This protein binds this small molecule.
Small molecule (SMILES): CC(C)c1ccc(O)cc1

Sequence of chain 1.A:
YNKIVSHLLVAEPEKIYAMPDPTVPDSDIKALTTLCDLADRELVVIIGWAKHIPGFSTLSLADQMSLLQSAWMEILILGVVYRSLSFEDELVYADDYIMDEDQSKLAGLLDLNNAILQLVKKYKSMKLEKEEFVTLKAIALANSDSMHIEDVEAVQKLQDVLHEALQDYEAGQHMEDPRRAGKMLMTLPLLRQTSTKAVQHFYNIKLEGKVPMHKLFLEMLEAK

Binding-site contacts:
Ligand atom CAB contacts residue TYR109 of chain 1.A at 3.7 Å (hydrophobic).
Ligand atom CAH contacts residue TYR109 of chain 1.A at 3.9 Å (hydrophobic).
Ligand atom CAA contacts residue ALA55 of chain 1.A at 4.0 Å (hydrophobic).
Ligand atom CAA contacts residue PHE233 of chain 1.A at 4.1 Å (hydrophobic).
Ligand atom OAC contacts residue GLU58 of chain 1.A at 2.3 Å (salt-bridge).
Ligand atom CAF contacts residue VAL96 of chain 1.A at 4.2 Å (hydrophobic).
Ligand atom CAB contacts residue PHE218 of chain 1.A at 3.7 Å (hydrophobic).
Ligand atom CAH contacts residue VAL96 of chain 1.A at 3.6 Å (hydrophobic).
Ligand atom CAF contacts residue TYR109 of chain 1.A at 3.7 Å (hydrophobic).
Ligand atom CAI contacts residue TYR109 of chain 1.A at 3.8 Å (hydrophobic).
Ligand atom CAH contacts residue GLU58 of chain 1.A at 3.1 Å.
Ligand atom OAC contacts residue VAL96 of chain 1.A at 3.4 Å.
Ligand atom CAA contacts residue PHE218 of chain 1.A at 4.1 Å (hydrophobic).
Ligand atom CAG contacts residue TYR109 of chain 1.A at 4.0 Å (hydrophobic).
Ligand atom CAF contacts residue MET89 of chain 1.A at 4.3 Å (hydrophobic).
Ligand atom CAJ contacts residue PHE218 of chain 1.A at 4.3 Å (hydrophobic).
Ligand atom CAD contacts residue ILE93 of chain 1.A at 4.3 Å (hydrophobic).
Ligand atom CAE contacts residue ALA55 of chain 1.A at 4.0 Å (hydrophobic).
Ligand atom CAE contacts residue GLU58 of chain 1.A at 3.3 Å.
Ligand atom CAB contacts residue LEU51 of chain 1.A at 4.0 Å (hydrophobic).
Ligand atom CAG contacts residue LEU51 of chain 1.A at 3.7 Å (hydrophobic).
Ligand atom CAJ contacts residue MET89 of chain 1.A at 4.4 Å (hydrophobic).
Ligand atom CAF contacts residue LEU92 of chain 1.A at 4.0 Å (hydrophobic).
Ligand atom CAD contacts residue GLU58 of chain 1.A at 4.4 Å.
Ligand atom CAA contacts residue MET89 of chain 1.A at 4.2 Å (hydrophobic).
Ligand atom CAD contacts residue VAL96 of chain 1.A at 3.3 Å (hydrophobic).
Ligand atom CAE contacts residue LEU54 of chain 1.A at 4.1 Å (hydrophobic).
Ligand atom CAE contacts residue LEU51 of chain 1.A at 4.2 Å (hydrophobic).
Ligand atom CAA contacts residue LEU51 of chain 1.A at 4.4 Å (hydrophobic).
Ligand atom CAJ contacts residue TYR109 of chain 1.A at 4.3 Å (hydrophobic).
Ligand atom CAI contacts residue ALA55 of chain 1.A at 4.5 Å (hydrophobic).
Ligand atom CAE contacts residue TYR109 of chain 1.A at 3.9 Å (hydrophobic).
Ligand atom OAC contacts residue LEU92 of chain 1.A at 3.8 Å.
Ligand atom OAC contacts residue TYR109 of chain 1.A at 4.4 Å.
Ligand atom CAD contacts residue TYR109 of chain 1.A at 3.9 Å (hydrophobic).
Ligand atom CAG contacts residue ALA55 of chain 1.A at 3.8 Å (hydrophobic).
Ligand atom CAD contacts residue LEU92 of chain 1.A at 3.5 Å (hydrophobic).
Ligand atom CAH contacts residue LEU92 of chain 1.A at 4.1 Å (hydrophobic).
Ligand atom OAC contacts residue ARG99 of chain 1.A at 3.4 Å (salt-bridge).